This protein binds this small molecule.
Small molecule (SMILES): Cc1cc(CCCOc2c(C)cc(-c3nnn(C)n3)cc2C)on1

Sequence of chain 45.A:
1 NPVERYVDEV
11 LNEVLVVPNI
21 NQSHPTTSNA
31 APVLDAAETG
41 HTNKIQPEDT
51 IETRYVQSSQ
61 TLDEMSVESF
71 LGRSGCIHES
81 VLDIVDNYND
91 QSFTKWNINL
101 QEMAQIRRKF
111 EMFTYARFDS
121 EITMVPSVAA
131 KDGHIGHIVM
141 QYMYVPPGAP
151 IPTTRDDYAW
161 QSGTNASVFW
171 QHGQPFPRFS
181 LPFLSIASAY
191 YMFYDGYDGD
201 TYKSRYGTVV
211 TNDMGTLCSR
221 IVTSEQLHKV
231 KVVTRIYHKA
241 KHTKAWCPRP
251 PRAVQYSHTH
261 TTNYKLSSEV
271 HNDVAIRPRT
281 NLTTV

Binding-site contacts:
Ligand atom C2A contacts residue LEU217 of chain 45.A at 4.0 Å (hydrophobic).
Ligand atom CM6 contacts residue LEU184 of chain 45.A at 3.7 Å (hydrophobic).
Ligand atom C4 contacts residue MET214 of chain 45.A at 3.7 Å (hydrophobic).
Ligand atom C4 contacts residue TYR190 of chain 45.A at 3.7 Å (hydrophobic).
Ligand atom N5A contacts residue LEU217 of chain 45.A at 3.6 Å.
Ligand atom C4 contacts residue LEU100 of chain 45.A at 3.9 Å (hydrophobic).
Ligand atom C5 contacts residue MET214 of chain 45.A at 3.4 Å (hydrophobic).
Ligand atom N4A contacts residue PHE179 of chain 45.A at 3.5 Å.
Ligand atom N2 contacts residue MET214 of chain 45.A at 3.8 Å.
Ligand atom O1 contacts residue LEU100 of chain 45.A at 3.7 Å.
Ligand atom CM3 contacts residue TYR190 of chain 45.A at 3.6 Å (hydrophobic).
Ligand atom CM4 contacts residue TYR142 of chain 45.A at 3.7 Å (hydrophobic).
Ligand atom O1 contacts residue MET214 of chain 45.A at 3.2 Å.
Ligand atom N5A contacts residue MET124 of chain 45.A at 3.9 Å.
Ligand atom N5A contacts residue PHE179 of chain 45.A at 3.3 Å.
Ligand atom N1A contacts residue MET124 of chain 45.A at 3.6 Å.
Ligand atom C3 contacts residue LEU100 of chain 45.A at 3.8 Å (hydrophobic).
Ligand atom N3A contacts residue TYR144 of chain 45.A at 3.2 Å.
Ligand atom C6B contacts residue LEU181 of chain 45.A at 3.5 Å (hydrophobic).
Ligand atom C1B contacts residue ILE98 of chain 45.A at 3.7 Å (hydrophobic).
Ligand atom C1C contacts residue MET214 of chain 45.A at 3.2 Å (hydrophobic).
Ligand atom CM4 contacts residue ALA166 of chain 45.A at 3.1 Å (hydrophobic).
Ligand atom C5B contacts residue LEU181 of chain 45.A at 3.6 Å (hydrophobic).
Ligand atom C1B contacts residue LEU181 of chain 45.A at 4.0 Å (hydrophobic).
Ligand atom N1A contacts residue LEU217 of chain 45.A at 3.3 Å.
Ligand atom N1A contacts residue PHE179 of chain 45.A at 3.3 Å.
Ligand atom CM4 contacts residue TYR144 of chain 45.A at 3.8 Å (hydrophobic).
Ligand atom CM2 contacts residue ILE122 of chain 45.A at 3.8 Å (hydrophobic).
Ligand atom C6B contacts residue ILE98 of chain 45.A at 3.8 Å (hydrophobic).
Ligand atom N2 contacts residue LEU100 of chain 45.A at 3.8 Å.
Ligand atom CM4 contacts residue VAL168 of chain 45.A at 3.9 Å (hydrophobic).
Ligand atom C5B contacts residue TYR144 of chain 45.A at 3.8 Å (hydrophobic).
Ligand atom CM6 contacts residue LEU181 of chain 45.A at 3.8 Å (hydrophobic).
Ligand atom C2A contacts residue PHE179 of chain 45.A at 3.5 Å (hydrophobic).
Ligand atom O1B contacts residue ILE98 of chain 45.A at 3.2 Å.
Ligand atom CM2 contacts residue ILE77 of chain 45.A at 3.8 Å (hydrophobic).
Ligand atom N3A contacts residue PHE179 of chain 45.A at 3.7 Å.
Ligand atom C2B contacts residue ILE122 of chain 45.A at 4.0 Å (hydrophobic).
Ligand atom CM6 contacts residue TYR144 of chain 45.A at 3.7 Å (hydrophobic).
Ligand atom N4A contacts residue TYR144 of chain 45.A at 3.7 Å.